Binding-site contacts:
Ligand atom O7 contacts residue ASN234 of chain 1.B at 3.4 Å (h-bond).
Ligand atom C4 contacts residue ASN234 of chain 1.B at 4.2 Å.
Ligand atom O5 contacts residue ASN234 of chain 1.B at 2.4 Å (h-bond).
Ligand atom N2 contacts residue ASN234 of chain 1.B at 2.8 Å (h-bond).
Ligand atom C1 contacts residue ASN234 of chain 1.B at 1.4 Å.
Ligand atom C7 contacts residue ASN234 of chain 1.B at 3.3 Å.
Ligand atom C3 contacts residue ASN234 of chain 1.B at 3.7 Å.
Ligand atom O6 contacts residue ASN234 of chain 1.B at 4.4 Å.
Ligand atom C5 contacts residue ASN234 of chain 1.B at 3.7 Å.
Ligand atom C8 contacts residue ASN234 of chain 1.B at 4.3 Å.
Ligand atom C2 contacts residue ASN234 of chain 1.B at 2.4 Å.
Ligand atom O6 contacts residue HIS519 of chain 1.C at 4.1 Å.

Sequence of chain 1.B:
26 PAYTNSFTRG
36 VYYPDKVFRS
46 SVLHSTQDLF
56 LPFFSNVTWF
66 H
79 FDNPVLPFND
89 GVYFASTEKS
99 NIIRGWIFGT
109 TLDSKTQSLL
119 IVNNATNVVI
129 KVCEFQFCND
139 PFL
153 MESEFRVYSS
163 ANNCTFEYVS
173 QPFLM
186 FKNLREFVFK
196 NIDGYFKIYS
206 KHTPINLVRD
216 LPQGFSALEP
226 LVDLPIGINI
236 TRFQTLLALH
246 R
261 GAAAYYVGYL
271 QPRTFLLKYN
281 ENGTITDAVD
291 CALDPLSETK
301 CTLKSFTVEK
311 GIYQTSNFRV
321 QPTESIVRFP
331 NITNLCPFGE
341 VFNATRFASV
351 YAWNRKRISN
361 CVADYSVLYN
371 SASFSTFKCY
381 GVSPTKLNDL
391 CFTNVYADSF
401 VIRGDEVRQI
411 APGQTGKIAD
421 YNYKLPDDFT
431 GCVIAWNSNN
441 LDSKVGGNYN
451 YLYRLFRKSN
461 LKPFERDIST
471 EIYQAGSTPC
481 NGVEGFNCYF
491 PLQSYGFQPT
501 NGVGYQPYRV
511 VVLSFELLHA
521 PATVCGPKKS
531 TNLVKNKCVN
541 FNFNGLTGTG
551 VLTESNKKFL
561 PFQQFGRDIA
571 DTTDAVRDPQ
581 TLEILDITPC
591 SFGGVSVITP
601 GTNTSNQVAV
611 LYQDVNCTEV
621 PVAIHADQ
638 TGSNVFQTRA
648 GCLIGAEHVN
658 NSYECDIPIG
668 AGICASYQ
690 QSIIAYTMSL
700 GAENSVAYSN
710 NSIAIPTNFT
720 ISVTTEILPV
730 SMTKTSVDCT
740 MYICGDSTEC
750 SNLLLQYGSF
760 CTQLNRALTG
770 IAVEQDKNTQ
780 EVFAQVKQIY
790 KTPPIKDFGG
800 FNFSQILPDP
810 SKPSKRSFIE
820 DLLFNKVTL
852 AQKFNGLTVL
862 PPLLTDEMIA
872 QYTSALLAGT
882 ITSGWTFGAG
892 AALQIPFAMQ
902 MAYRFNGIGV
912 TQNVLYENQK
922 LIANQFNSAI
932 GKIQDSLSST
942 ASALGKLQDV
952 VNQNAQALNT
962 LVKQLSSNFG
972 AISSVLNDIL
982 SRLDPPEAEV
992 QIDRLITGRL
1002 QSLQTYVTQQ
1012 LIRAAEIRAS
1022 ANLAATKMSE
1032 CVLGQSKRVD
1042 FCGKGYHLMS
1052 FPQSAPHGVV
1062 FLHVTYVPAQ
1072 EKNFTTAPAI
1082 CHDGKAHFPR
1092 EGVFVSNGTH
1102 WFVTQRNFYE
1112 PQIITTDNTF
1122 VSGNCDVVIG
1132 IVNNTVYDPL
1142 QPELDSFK

This small molecule binds to this protein.
Small molecule (SMILES): CC(=O)N[C@@H]1[C@@H](O)[C@H](O)[C@@H](CO)O[C@H]1O

Sequence of chain 1.C:
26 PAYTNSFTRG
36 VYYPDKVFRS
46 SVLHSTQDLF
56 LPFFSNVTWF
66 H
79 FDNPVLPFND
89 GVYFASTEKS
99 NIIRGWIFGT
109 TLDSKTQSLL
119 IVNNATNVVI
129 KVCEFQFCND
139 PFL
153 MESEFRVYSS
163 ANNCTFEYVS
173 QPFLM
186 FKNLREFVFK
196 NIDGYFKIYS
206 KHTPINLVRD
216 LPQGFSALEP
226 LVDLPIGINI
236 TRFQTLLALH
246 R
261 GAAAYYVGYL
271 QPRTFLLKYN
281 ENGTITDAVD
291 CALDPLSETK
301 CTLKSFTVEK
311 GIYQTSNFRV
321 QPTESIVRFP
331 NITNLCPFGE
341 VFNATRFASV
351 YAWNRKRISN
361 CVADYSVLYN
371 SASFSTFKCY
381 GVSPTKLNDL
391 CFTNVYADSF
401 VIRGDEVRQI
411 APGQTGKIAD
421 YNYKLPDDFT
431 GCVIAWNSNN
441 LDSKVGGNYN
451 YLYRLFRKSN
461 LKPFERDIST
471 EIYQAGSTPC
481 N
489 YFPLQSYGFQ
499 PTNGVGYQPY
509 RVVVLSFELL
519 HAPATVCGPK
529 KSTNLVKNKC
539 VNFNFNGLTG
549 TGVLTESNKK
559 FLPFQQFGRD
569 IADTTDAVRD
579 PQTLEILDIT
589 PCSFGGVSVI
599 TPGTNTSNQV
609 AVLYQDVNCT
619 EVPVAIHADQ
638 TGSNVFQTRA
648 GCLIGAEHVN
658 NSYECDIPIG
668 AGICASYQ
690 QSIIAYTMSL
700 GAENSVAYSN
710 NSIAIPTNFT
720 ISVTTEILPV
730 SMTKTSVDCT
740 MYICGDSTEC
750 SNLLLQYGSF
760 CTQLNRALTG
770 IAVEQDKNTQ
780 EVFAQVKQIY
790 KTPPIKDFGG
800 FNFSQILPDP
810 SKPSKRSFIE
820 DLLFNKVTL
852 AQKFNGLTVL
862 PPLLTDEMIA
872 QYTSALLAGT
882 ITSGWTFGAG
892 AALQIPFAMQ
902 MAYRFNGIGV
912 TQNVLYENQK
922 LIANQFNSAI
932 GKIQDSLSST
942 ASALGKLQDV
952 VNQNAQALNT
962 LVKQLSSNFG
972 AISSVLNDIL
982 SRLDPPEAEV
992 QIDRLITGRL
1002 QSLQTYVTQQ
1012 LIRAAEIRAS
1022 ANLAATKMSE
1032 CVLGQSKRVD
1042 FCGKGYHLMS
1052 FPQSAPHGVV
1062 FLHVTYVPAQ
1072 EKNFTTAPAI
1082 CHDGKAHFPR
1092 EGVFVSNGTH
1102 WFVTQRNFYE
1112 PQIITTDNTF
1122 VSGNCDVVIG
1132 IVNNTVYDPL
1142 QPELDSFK